Binding-site contacts:
Ligand atom C3 contacts residue PRO19 of chain 6.A at 3.2 Å (hydrophobic).
Ligand atom C3 contacts residue TYR20 of chain 6.A at 3.6 Å (hydrophobic).
Ligand atom O8 contacts residue TYR20 of chain 6.A at 3.5 Å.
Ligand atom O7 contacts residue TYR148 of chain 6.B at 2.9 Å (h-bond).
Ligand atom O8 contacts residue HIS163 of chain 6.B at 3.3 Å (h-bond).
Ligand atom C1 contacts residue TYR148 of chain 6.B at 2.8 Å (hydrophobic).
Ligand atom C1 contacts residue ARG158 of chain 6.B at 3.6 Å.
Ligand atom C5 contacts residue HIS142 of chain 6.A at 4.1 Å.
Ligand atom C4 contacts residue PRO19 of chain 6.A at 3.3 Å (hydrophobic).
Ligand atom N9 contacts residue TRP150 of chain 6.B at 3.8 Å.
Ligand atom C2 contacts residue TYR20 of chain 6.A at 4.1 Å (hydrophobic).
Ligand atom C6 contacts residue PRO19 of chain 6.A at 4.1 Å (hydrophobic).
Ligand atom O7 contacts residue GLN178 of chain 6.B at 4.1 Å.
Ligand atom O7 contacts residue HIS163 of chain 6.B at 3.0 Å.
Ligand atom C2 contacts residue FE1 of chain 6.C at 2.8 Å.
Ligand atom C5 contacts residue PRO19 of chain 6.A at 3.8 Å (hydrophobic).
Ligand atom O10 contacts residue PRO19 of chain 6.A at 3.3 Å.
Ligand atom O11 contacts residue PRO19 of chain 6.A at 3.9 Å.
Ligand atom C1 contacts residue HIS163 of chain 6.B at 4.1 Å.
Ligand atom O11 contacts residue TRP150 of chain 6.B at 3.4 Å.
Ligand atom C6 contacts residue ARG158 of chain 6.B at 3.7 Å.
Ligand atom C6 contacts residue ILE192 of chain 6.B at 3.9 Å (hydrophobic).
Ligand atom C2 contacts residue TYR109 of chain 6.B at 4.1 Å (hydrophobic).
Ligand atom C1 contacts residue FE1 of chain 6.C at 2.9 Å.
Ligand atom O8 contacts residue TYR148 of chain 6.B at 2.7 Å (h-bond).
Ligand atom C5 contacts residue TRP150 of chain 6.B at 3.9 Å (hydrophobic).
Ligand atom C3 contacts residue FE1 of chain 6.C at 4.0 Å.
Ligand atom O7 contacts residue HIS161 of chain 6.B at 3.3 Å (h-bond).
Ligand atom O11 contacts residue HIS142 of chain 6.A at 3.7 Å.
Ligand atom O7 contacts residue FE1 of chain 6.C at 2.3 Å.
Ligand atom C3 contacts residue TYR148 of chain 6.B at 3.5 Å (hydrophobic).
Ligand atom C1 contacts residue PRO19 of chain 6.A at 4.0 Å (hydrophobic).
Ligand atom C6 contacts residue TYR148 of chain 6.B at 3.7 Å (hydrophobic).
Ligand atom O8 contacts residue FE1 of chain 6.C at 2.0 Å.
Ligand atom N9 contacts residue PRO19 of chain 6.A at 3.3 Å.
Ligand atom O7 contacts residue ARG158 of chain 6.B at 2.8 Å (salt-bridge).
Ligand atom O8 contacts residue TYR109 of chain 6.B at 3.0 Å (h-bond).
Ligand atom C2 contacts residue TYR148 of chain 6.B at 2.6 Å (hydrophobic).
Ligand atom C2 contacts residue PRO19 of chain 6.A at 3.6 Å (hydrophobic).
Ligand atom O10 contacts residue TYR20 of chain 6.A at 3.5 Å (h-bond).

Sequence of chain 6.B:
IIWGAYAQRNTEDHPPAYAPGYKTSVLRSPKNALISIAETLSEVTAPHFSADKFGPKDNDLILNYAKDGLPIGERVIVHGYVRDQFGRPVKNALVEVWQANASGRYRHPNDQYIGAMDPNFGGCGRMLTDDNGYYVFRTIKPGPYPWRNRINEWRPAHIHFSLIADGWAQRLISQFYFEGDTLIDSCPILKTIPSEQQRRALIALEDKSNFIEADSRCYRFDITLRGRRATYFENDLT

This small molecule binds to this protein.
Small molecule (SMILES): O=[N+]([O-])c1ccc(O)c(O)c1

Sequence of chain 6.A:
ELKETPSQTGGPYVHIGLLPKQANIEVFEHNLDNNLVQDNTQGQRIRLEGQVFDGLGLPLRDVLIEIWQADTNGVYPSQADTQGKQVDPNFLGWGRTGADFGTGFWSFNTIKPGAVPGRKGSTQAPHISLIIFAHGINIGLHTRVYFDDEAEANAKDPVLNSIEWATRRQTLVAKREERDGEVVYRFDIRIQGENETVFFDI